Binding-site contacts:
Ligand atom C1 contacts residue ASN616 of chain 1.A at 1.4 Å.
Ligand atom C4 contacts residue ASN616 of chain 1.A at 4.2 Å.
Ligand atom C6 contacts residue THR618 of chain 1.A at 3.9 Å.
Ligand atom C8 contacts residue ASN616 of chain 1.A at 3.5 Å.
Ligand atom C5 contacts residue THR618 of chain 1.A at 3.9 Å.
Ligand atom C1 contacts residue THR618 of chain 1.A at 3.5 Å.
Ligand atom O7 contacts residue ASN616 of chain 1.A at 4.3 Å.
Ligand atom C7 contacts residue ASN616 of chain 1.A at 3.4 Å.
Ligand atom C2 contacts residue ASN616 of chain 1.A at 2.4 Å.
Ligand atom C3 contacts residue ASN616 of chain 1.A at 3.8 Å.
Ligand atom C1 contacts residue GLU619 of chain 1.A at 3.9 Å.
Ligand atom O5 contacts residue GLU619 of chain 1.A at 3.7 Å.
Ligand atom N2 contacts residue ASN616 of chain 1.A at 2.9 Å (h-bond).
Ligand atom O5 contacts residue THR618 of chain 1.A at 2.8 Å (h-bond).
Ligand atom O5 contacts residue ASN616 of chain 1.A at 2.4 Å (h-bond).
Ligand atom C5 contacts residue ASN616 of chain 1.A at 3.7 Å.

Sequence of chain 1.A:
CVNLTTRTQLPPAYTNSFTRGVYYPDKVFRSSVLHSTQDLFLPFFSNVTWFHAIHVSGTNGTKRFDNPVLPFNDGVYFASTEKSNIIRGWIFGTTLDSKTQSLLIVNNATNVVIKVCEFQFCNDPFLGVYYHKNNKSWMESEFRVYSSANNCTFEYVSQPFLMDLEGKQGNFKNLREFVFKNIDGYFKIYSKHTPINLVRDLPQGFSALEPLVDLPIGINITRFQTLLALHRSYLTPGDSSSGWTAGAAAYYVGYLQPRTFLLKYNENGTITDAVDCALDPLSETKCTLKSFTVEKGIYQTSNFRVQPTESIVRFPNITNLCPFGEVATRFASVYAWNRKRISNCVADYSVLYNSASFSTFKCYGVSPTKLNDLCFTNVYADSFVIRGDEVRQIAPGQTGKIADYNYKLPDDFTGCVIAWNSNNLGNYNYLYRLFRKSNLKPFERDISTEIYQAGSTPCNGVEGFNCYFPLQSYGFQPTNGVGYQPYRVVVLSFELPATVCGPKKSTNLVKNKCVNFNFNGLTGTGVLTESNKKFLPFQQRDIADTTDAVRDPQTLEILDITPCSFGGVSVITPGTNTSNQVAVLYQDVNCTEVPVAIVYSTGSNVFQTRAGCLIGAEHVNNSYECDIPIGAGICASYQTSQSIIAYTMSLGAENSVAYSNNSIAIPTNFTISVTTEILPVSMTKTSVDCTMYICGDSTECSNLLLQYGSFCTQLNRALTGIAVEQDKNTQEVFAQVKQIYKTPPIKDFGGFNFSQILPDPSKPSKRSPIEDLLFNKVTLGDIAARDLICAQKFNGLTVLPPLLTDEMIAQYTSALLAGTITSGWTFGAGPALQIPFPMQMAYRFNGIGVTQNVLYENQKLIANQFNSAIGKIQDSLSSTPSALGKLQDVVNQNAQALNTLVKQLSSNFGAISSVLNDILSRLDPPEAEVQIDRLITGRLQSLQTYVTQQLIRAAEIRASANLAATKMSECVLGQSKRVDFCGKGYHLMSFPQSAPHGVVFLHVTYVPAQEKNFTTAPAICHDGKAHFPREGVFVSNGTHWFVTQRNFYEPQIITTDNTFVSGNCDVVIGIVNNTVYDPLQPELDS

The protein below binds the small molecule below.
Small molecule (SMILES): CC(=O)N[C@@H]1[C@@H](O)[C@H](O)[C@@H](CO)O[C@H]1O